The protein below binds the small molecule below.
Small molecule (SMILES): O=C(O)[C@@H]1O[C@H](O[C@H]2[C@@H](OS(=O)(=O)O)O[C@@H](O)[C@H](NS(=O)(=O)O)[C@H]2O)[C@@H](OS(=O)(=O)O)[C@H](O)[C@@H]1O

Sequence of chain 2.F:
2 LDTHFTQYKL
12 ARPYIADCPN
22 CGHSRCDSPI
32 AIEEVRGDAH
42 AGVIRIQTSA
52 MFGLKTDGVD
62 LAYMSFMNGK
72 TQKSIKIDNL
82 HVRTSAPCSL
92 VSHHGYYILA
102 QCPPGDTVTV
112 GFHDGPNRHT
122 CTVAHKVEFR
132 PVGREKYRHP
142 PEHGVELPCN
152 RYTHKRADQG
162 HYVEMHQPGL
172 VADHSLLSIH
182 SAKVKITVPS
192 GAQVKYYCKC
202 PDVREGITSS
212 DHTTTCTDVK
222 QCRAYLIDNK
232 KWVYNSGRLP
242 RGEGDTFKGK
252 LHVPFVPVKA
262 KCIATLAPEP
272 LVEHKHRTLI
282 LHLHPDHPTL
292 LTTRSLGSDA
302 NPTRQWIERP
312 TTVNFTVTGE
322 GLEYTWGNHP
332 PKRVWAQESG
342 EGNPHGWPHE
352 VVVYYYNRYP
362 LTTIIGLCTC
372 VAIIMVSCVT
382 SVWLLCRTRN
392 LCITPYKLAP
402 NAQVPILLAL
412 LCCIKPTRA

Binding-site contacts:
Ligand atom O5B contacts residue LYS156 of chain 2.F at 3.3 Å.
Ligand atom O4 contacts residue HIS155 of chain 2.F at 3.5 Å (h-bond).
Ligand atom C5 contacts residue LEU62 of chain 2.F at 3.8 Å (hydrophobic).
Ligand atom O6B contacts residue ARG157 of chain 2.F at 3.3 Å (salt-bridge).
Ligand atom OAF contacts residue THR4 of chain 2.F at 2.9 Å (h-bond).
Ligand atom OAH contacts residue ARG157 of chain 2.F at 3.1 Å (salt-bridge).
Ligand atom C5 contacts residue HIS155 of chain 2.F at 4.0 Å.
Ligand atom O4 contacts residue LYS156 of chain 2.F at 3.5 Å.
Ligand atom OAH contacts residue ASP3 of chain 2.F at 4.0 Å.
Ligand atom SAG contacts residue ARG157 of chain 2.F at 3.6 Å (salt-bridge).
Ligand atom O6A contacts residue HIS94 of chain 2.F at 3.2 Å (h-bond).
Ligand atom SAG contacts residue THR4 of chain 2.F at 3.9 Å.
Ligand atom OAF contacts residue ALA158 of chain 2.F at 3.3 Å.
Ligand atom O6B contacts residue HIS94 of chain 2.F at 4.0 Å.
Ligand atom O6A contacts residue SER93 of chain 2.F at 3.2 Å.
Ligand atom O3 contacts residue ALA158 of chain 2.F at 3.0 Å (h-bond).
Ligand atom C3 contacts residue LYS156 of chain 2.F at 4.0 Å.
Ligand atom OAH contacts residue LEU2 of chain 2.F at 2.8 Å (h-bond).
Ligand atom O6A contacts residue HIS155 of chain 2.F at 3.8 Å.
Ligand atom O4 contacts residue SER93 of chain 2.F at 3.0 Å (h-bond).
Ligand atom C3 contacts residue ALA158 of chain 2.F at 4.0 Å (hydrophobic).
Ligand atom C6 contacts residue SER93 of chain 2.F at 4.0 Å.
Ligand atom OAH contacts residue THR4 of chain 2.F at 3.7 Å.
Ligand atom OAF contacts residue ARG157 of chain 2.F at 2.8 Å (salt-bridge).
Ligand atom O5 contacts residue HIS155 of chain 2.F at 3.6 Å.
Ligand atom O6B contacts residue LYS156 of chain 2.F at 3.3 Å.
Ligand atom O3 contacts residue LYS156 of chain 2.F at 3.0 Å.
Ligand atom C6 contacts residue HIS155 of chain 2.F at 3.4 Å.
Ligand atom O6B contacts residue HIS155 of chain 2.F at 3.3 Å (h-bond).
Ligand atom O5 contacts residue ARG157 of chain 2.F at 3.8 Å.
Ligand atom C4 contacts residue LYS156 of chain 2.F at 4.0 Å.
Ligand atom C2 contacts residue ALA158 of chain 2.F at 3.7 Å (hydrophobic).
Ligand atom O6B contacts residue LEU62 of chain 2.F at 4.0 Å.
Ligand atom OBI contacts residue LYS156 of chain 2.F at 4.0 Å.
Ligand atom O6A contacts residue LEU62 of chain 2.F at 3.4 Å.
Ligand atom C3 contacts residue ARG157 of chain 2.F at 3.7 Å.
Ligand atom C6 contacts residue LEU62 of chain 2.F at 3.5 Å (hydrophobic).
Ligand atom C6 contacts residue HIS94 of chain 2.F at 3.9 Å.
Ligand atom O3 contacts residue ARG157 of chain 2.F at 3.3 Å (salt-bridge).
Ligand atom O5 contacts residue LYS156 of chain 2.F at 3.4 Å.